Sequence of chain 5.A:
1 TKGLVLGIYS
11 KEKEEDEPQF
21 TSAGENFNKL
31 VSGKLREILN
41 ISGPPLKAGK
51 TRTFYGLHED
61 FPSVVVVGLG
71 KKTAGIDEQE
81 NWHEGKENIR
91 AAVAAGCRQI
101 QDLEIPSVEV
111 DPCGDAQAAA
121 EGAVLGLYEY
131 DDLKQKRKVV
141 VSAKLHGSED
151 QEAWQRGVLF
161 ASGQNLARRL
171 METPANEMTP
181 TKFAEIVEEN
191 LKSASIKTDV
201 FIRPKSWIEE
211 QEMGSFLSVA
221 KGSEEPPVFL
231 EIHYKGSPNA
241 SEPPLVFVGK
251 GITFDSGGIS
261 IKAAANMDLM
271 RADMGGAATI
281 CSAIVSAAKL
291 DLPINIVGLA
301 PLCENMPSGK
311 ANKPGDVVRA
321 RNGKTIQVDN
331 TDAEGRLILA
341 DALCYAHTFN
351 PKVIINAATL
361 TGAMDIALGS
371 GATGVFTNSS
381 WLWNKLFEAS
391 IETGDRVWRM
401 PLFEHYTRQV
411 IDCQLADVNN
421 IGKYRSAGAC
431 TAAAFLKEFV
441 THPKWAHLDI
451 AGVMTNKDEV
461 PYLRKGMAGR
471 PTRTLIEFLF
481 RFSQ

The protein below binds the small molecule below.
Small molecule (SMILES): CC(C)C[C@H](N)C(=O)O

Binding-site contacts:
Ligand atom O contacts residue ZN1 of chain 5.B at 2.2 Å.
Ligand atom OXT contacts residue GLU334 of chain 5.A at 4.1 Å.
Ligand atom N contacts residue ZN1 of chain 5.C at 2.4 Å.
Ligand atom C contacts residue LEU360 of chain 5.A at 3.5 Å (hydrophobic).
Ligand atom OXT contacts residue ZN1 of chain 5.B at 2.1 Å.
Ligand atom OXT contacts residue ZN1 of chain 5.C at 3.6 Å.
Ligand atom CA contacts residue LEU360 of chain 5.A at 3.5 Å (hydrophobic).
Ligand atom N contacts residue ZN1 of chain 5.B at 3.8 Å.
Ligand atom C contacts residue ASP255 of chain 5.A at 3.6 Å.
Ligand atom O contacts residue GLU334 of chain 5.A at 3.0 Å (salt-bridge).
Ligand atom O contacts residue ASP273 of chain 5.A at 4.0 Å.
Ligand atom CA contacts residue ASP255 of chain 5.A at 4.0 Å.
Ligand atom CA contacts residue ZN1 of chain 5.B at 3.9 Å.
Ligand atom OXT contacts residue LYS262 of chain 5.A at 2.9 Å (salt-bridge).
Ligand atom C contacts residue LYS250 of chain 5.A at 4.1 Å.
Ligand atom C contacts residue ZN1 of chain 5.C at 3.0 Å.
Ligand atom CD2 contacts residue THR359 of chain 5.A at 3.3 Å.
Ligand atom CA contacts residue THR359 of chain 5.A at 3.7 Å.
Ligand atom N contacts residue LYS250 of chain 5.A at 3.6 Å.
Ligand atom CD1 contacts residue GLY362 of chain 5.A at 3.9 Å.
Ligand atom N contacts residue ASP273 of chain 5.A at 2.8 Å (salt-bridge).
Ligand atom O contacts residue ZN1 of chain 5.C at 2.1 Å.
Ligand atom CA contacts residue LYS250 of chain 5.A at 3.9 Å.
Ligand atom CB contacts residue LEU360 of chain 5.A at 4.1 Å (hydrophobic).
Ligand atom CD2 contacts residue ALA451 of chain 5.A at 3.7 Å (hydrophobic).
Ligand atom C contacts residue ZN1 of chain 5.B at 2.7 Å.
Ligand atom CB contacts residue LYS262 of chain 5.A at 4.0 Å.
Ligand atom O contacts residue ASP332 of chain 5.A at 3.1 Å (salt-bridge).
Ligand atom N contacts residue THR359 of chain 5.A at 3.8 Å.
Ligand atom O contacts residue ASP255 of chain 5.A at 3.1 Å (salt-bridge).
Ligand atom O contacts residue LEU360 of chain 5.A at 4.0 Å.
Ligand atom O contacts residue LYS250 of chain 5.A at 3.2 Å (salt-bridge).
Ligand atom CG contacts residue MET270 of chain 5.A at 4.1 Å (hydrophobic).
Ligand atom OXT contacts residue ASP332 of chain 5.A at 2.8 Å (salt-bridge).
Ligand atom N contacts residue ASP255 of chain 5.A at 3.2 Å (salt-bridge).
Ligand atom OXT contacts residue ASP255 of chain 5.A at 3.0 Å (salt-bridge).
Ligand atom CA contacts residue ZN1 of chain 5.C at 3.1 Å.
Ligand atom CA contacts residue ASP273 of chain 5.A at 3.8 Å.
Ligand atom C contacts residue ASP332 of chain 5.A at 3.5 Å.
Ligand atom N contacts residue MET270 of chain 5.A at 3.8 Å.